Sequence of chain 1.A:
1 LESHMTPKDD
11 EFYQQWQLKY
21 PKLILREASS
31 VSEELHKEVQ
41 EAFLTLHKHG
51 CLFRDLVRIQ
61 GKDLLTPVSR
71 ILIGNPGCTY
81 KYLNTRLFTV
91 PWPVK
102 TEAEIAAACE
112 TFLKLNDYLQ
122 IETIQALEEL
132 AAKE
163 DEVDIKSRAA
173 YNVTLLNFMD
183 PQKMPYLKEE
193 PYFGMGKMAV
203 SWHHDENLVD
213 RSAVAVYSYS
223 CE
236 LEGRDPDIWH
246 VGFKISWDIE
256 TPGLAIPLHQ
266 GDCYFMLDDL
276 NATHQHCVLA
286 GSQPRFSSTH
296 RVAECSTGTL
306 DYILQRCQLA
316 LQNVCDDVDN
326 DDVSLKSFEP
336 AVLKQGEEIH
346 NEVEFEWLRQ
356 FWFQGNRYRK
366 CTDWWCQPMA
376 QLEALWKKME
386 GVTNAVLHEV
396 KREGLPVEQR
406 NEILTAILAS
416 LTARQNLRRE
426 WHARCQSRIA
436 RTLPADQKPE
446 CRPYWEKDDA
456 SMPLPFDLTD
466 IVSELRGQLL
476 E

The protein below binds the small molecule below.
Small molecule (SMILES): CC1(C)C[C@@](C)(c2cc(Cl)c(O)cc2O)Oc2cc(O)c(Cl)cc21

Binding-site contacts:
Ligand atom CL contacts residue HIS205 of chain 1.A at 3.7 Å.
Ligand atom C05 contacts residue ILE59 of chain 1.A at 4.1 Å (hydrophobic).
Ligand atom O02 contacts residue THR66 of chain 1.A at 3.1 Å.
Ligand atom C05 contacts residue LEU83 of chain 1.A at 3.8 Å (hydrophobic).
Ligand atom C04 contacts residue THR66 of chain 1.A at 4.1 Å.
Ligand atom C contacts residue GLU208 of chain 1.A at 4.1 Å.
Ligand atom CL contacts residue LEU83 of chain 1.A at 3.9 Å.
Ligand atom CL contacts residue TYR82 of chain 1.A at 3.2 Å.
Ligand atom C10 contacts residue GLU208 of chain 1.A at 4.0 Å.
Ligand atom O01 contacts residue VAL202 of chain 1.A at 4.0 Å.
Ligand atom C15 contacts residue HIS205 of chain 1.A at 3.8 Å.
Ligand atom C16 contacts residue LEU83 of chain 1.A at 3.8 Å (hydrophobic).
Ligand atom C17 contacts residue HIS205 of chain 1.A at 3.6 Å.
Ligand atom C10 contacts residue HIS205 of chain 1.A at 3.4 Å.
Ligand atom O03 contacts residue LEU83 of chain 1.A at 4.0 Å.
Ligand atom CL1 contacts residue LEU64 of chain 1.A at 3.6 Å.
Ligand atom CL1 contacts residue VAL57 of chain 1.A at 3.7 Å.
Ligand atom O03 contacts residue GLU208 of chain 1.A at 3.2 Å (salt-bridge).
Ligand atom C11 contacts residue HIS205 of chain 1.A at 3.5 Å.
Ligand atom C17 contacts residue LEU83 of chain 1.A at 3.5 Å (hydrophobic).
Ligand atom CL1 contacts residue THR66 of chain 1.A at 3.7 Å.
Ligand atom O contacts residue TRP204 of chain 1.A at 4.0 Å.
Ligand atom C14 contacts residue SER203 of chain 1.A at 3.0 Å.
Ligand atom C09 contacts residue SER203 of chain 1.A at 3.7 Å.
Ligand atom C04 contacts residue LEU83 of chain 1.A at 3.9 Å (hydrophobic).
Ligand atom C12 contacts residue LEU83 of chain 1.A at 4.1 Å (hydrophobic).
Ligand atom C14 contacts residue TRP204 of chain 1.A at 3.2 Å (hydrophobic).
Ligand atom O03 contacts residue HIS206 of chain 1.A at 3.6 Å (h-bond).
Ligand atom C14 contacts residue HIS205 of chain 1.A at 4.0 Å.
Ligand atom C contacts residue HIS205 of chain 1.A at 3.6 Å.
Ligand atom C16 contacts residue HIS205 of chain 1.A at 3.8 Å.
Ligand atom C contacts residue LEU83 of chain 1.A at 3.6 Å (hydrophobic).
Ligand atom O contacts residue HIS205 of chain 1.A at 4.0 Å.
Ligand atom O02 contacts residue PRO67 of chain 1.A at 3.4 Å.
Ligand atom C06 contacts residue ILE59 of chain 1.A at 3.4 Å (hydrophobic).
Ligand atom C10 contacts residue LEU83 of chain 1.A at 4.0 Å (hydrophobic).
Ligand atom CL1 contacts residue ILE59 of chain 1.A at 4.0 Å.
Ligand atom O01 contacts residue SER203 of chain 1.A at 3.8 Å.
Ligand atom C08 contacts residue SER203 of chain 1.A at 3.8 Å.
Ligand atom C12 contacts residue ILE59 of chain 1.A at 3.6 Å (hydrophobic).